Binding-site contacts:
Ligand atom CBC contacts residue SER568 of chain 2.A at 3.4 Å.
Ligand atom CAX contacts residue TRP489 of chain 2.A at 3.5 Å (hydrophobic).
Ligand atom CAJ contacts residue PHE121 of chain 3.A at 3.4 Å (hydrophobic).
Ligand atom OAD contacts residue ARG292 of chain 2.A at 3.2 Å (salt-bridge).
Ligand atom FAF contacts residue SER568 of chain 2.A at 3.0 Å.
Ligand atom NBD contacts residue TRP489 of chain 2.A at 3.4 Å.
Ligand atom NAP contacts residue TRP489 of chain 2.A at 3.5 Å.
Ligand atom CAL contacts residue PHE121 of chain 3.A at 3.1 Å (hydrophobic).
Ligand atom CAL contacts residue VAL111 of chain 3.A at 3.5 Å (hydrophobic).
Ligand atom FAH contacts residue SER83 of chain 3.A at 3.5 Å.
Ligand atom OAT contacts residue GLY36 of chain 3.A at 3.5 Å.
Ligand atom FAH contacts residue ALA37 of chain 3.A at 3.3 Å.
Ligand atom NAO contacts residue F501 of chain 2.F at 3.5 Å.
Ligand atom FAE contacts residue GLY569 of chain 2.A at 3.4 Å.
Ligand atom NAQ contacts residue LYS171 of chain 3.A at 3.5 Å (salt-bridge).
Ligand atom CAB contacts residue MET485 of chain 2.A at 3.4 Å (hydrophobic).
Ligand atom FAE contacts residue ARG292 of chain 2.A at 3.5 Å.
Ligand atom CAZ contacts residue TRP489 of chain 2.A at 3.3 Å (hydrophobic).
Ligand atom CBB contacts residue TRP489 of chain 2.A at 3.3 Å (hydrophobic).
Ligand atom OAT contacts residue TRP489 of chain 2.A at 3.4 Å.
Ligand atom CAB contacts residue VAL486 of chain 2.A at 3.5 Å (hydrophobic).
Ligand atom OAD contacts residue SER568 of chain 2.A at 2.5 Å (h-bond).
Ligand atom NAQ contacts residue TRP489 of chain 2.A at 3.4 Å.
Ligand atom OAS contacts residue PHE121 of chain 3.A at 3.2 Å.
Ligand atom OAU contacts residue ASP291 of chain 2.A at 3.5 Å (salt-bridge).
Ligand atom FAI contacts residue PHE121 of chain 3.A at 3.5 Å.
Ligand atom FAE contacts residue SER568 of chain 2.A at 2.9 Å.
Ligand atom NAQ contacts residue GLY36 of chain 3.A at 3.4 Å.
Ligand atom FAG contacts residue LYS171 of chain 3.A at 3.4 Å.
Ligand atom NAO contacts residue MET485 of chain 2.A at 3.4 Å.
Ligand atom CAB contacts residue TRP489 of chain 2.A at 3.4 Å (hydrophobic).
Ligand atom NAP contacts residue ARG292 of chain 2.A at 3.2 Å (salt-bridge).
Ligand atom NAR contacts residue LYS171 of chain 3.A at 2.9 Å (salt-bridge).
Ligand atom NAO contacts residue TRP489 of chain 2.A at 3.2 Å (h-bond).
Ligand atom CAW contacts residue ARG292 of chain 2.A at 3.3 Å.
Ligand atom OAU contacts residue SER568 of chain 2.A at 3.2 Å (h-bond).
Ligand atom OAC contacts residue SER568 of chain 2.A at 3.5 Å (h-bond).
Ligand atom OAS contacts residue ARG292 of chain 2.A at 2.7 Å (salt-bridge).
Ligand atom OAU contacts residue ARG292 of chain 2.A at 3.0 Å (salt-bridge).
Ligand atom FAE contacts residue ASP291 of chain 2.A at 2.8 Å.

Sequence of chain 2.A:
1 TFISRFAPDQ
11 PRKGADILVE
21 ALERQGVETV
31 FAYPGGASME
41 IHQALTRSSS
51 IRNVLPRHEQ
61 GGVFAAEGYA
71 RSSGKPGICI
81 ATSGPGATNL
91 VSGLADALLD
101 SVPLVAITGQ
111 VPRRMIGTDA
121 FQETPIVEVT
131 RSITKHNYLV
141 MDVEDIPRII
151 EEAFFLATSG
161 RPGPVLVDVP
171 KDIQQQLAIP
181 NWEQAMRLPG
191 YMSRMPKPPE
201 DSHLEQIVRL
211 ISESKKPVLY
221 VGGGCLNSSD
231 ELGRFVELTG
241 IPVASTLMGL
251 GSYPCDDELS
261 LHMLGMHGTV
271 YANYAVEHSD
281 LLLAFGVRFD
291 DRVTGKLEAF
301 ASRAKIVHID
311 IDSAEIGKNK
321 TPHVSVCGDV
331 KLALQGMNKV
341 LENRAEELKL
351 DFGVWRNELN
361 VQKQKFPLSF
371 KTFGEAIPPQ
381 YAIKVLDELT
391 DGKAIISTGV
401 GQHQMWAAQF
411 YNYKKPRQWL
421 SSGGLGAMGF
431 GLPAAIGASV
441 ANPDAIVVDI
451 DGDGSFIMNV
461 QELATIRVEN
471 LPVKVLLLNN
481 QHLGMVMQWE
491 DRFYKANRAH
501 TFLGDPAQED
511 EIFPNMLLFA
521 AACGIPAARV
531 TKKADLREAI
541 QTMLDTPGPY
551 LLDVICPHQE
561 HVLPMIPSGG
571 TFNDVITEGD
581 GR

Sequence of chain 3.A:
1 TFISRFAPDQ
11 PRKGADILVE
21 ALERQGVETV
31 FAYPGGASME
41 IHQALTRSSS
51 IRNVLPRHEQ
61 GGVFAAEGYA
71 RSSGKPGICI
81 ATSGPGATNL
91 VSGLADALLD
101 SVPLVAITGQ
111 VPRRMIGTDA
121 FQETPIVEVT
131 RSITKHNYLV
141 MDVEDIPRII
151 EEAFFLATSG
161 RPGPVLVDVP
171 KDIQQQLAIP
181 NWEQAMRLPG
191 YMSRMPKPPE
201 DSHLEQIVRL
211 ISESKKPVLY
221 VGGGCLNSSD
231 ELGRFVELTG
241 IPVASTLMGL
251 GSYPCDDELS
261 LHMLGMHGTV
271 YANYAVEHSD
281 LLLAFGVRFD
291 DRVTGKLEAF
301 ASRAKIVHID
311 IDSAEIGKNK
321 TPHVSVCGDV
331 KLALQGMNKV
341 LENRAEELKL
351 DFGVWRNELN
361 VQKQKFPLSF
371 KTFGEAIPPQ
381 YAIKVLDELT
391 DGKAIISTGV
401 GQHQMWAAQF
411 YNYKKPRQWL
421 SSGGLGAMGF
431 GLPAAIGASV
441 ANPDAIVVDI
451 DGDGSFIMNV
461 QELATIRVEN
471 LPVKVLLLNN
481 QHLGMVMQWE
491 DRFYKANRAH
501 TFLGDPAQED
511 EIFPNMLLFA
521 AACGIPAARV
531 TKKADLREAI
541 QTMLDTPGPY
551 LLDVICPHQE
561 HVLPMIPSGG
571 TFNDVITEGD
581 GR

The protein below binds the small molecule below.
Small molecule (SMILES): COc1cnc(OC)n2nc(NS(=O)(=O)c3c(OCC(F)F)cccc3C(F)(F)F)nc12